Binding-site contacts:
Ligand atom C contacts residue GLU169 of chain 1.A at 3.9 Å.
Ligand atom N contacts residue GLY42 of chain 1.A at 3.8 Å.
Ligand atom C10 contacts residue GLY42 of chain 1.A at 3.2 Å.
Ligand atom C2 contacts residue PHE47 of chain 1.A at 3.5 Å (hydrophobic).
Ligand atom O1 contacts residue ARG44 of chain 1.A at 2.8 Å (salt-bridge).
Ligand atom O contacts residue GLY42 of chain 1.A at 4.0 Å.
Ligand atom O1 contacts residue CYS46 of chain 1.A at 3.0 Å (h-bond).
Ligand atom O1 contacts residue LYS41 of chain 1.A at 4.0 Å.
Ligand atom C3 contacts residue GLY42 of chain 1.A at 3.1 Å.
Ligand atom O contacts residue HIS219 of chain 1.A at 3.1 Å (h-bond).
Ligand atom C9 contacts residue GLY42 of chain 1.A at 3.7 Å.
Ligand atom C2 contacts residue TYR220 of chain 1.A at 3.7 Å (hydrophobic).
Ligand atom N1 contacts residue HIS219 of chain 1.A at 4.0 Å.
Ligand atom C1 contacts residue SER218 of chain 1.A at 3.9 Å.
Ligand atom C8 contacts residue GLY42 of chain 1.A at 3.8 Å.
Ligand atom N1 contacts residue CYS46 of chain 1.A at 3.4 Å (h-bond).
Ligand atom C4 contacts residue GLY42 of chain 1.A at 3.4 Å.
Ligand atom C7 contacts residue GLY42 of chain 1.A at 3.4 Å.
Ligand atom O1 contacts residue GLY42 of chain 1.A at 3.9 Å.
Ligand atom C1 contacts residue CYS46 of chain 1.A at 2.5 Å (hydrophobic).
Ligand atom N1 contacts residue GLU169 of chain 1.A at 3.1 Å (salt-bridge).
Ligand atom N contacts residue SER218 of chain 1.A at 3.8 Å.
Ligand atom N contacts residue ARG44 of chain 1.A at 3.6 Å (salt-bridge).
Ligand atom C2 contacts residue CYS46 of chain 1.A at 1.5 Å (hydrophobic).
Ligand atom O1 contacts residue ASP43 of chain 1.A at 3.3 Å (salt-bridge).
Ligand atom C11 contacts residue GLY42 of chain 1.A at 2.7 Å.
Ligand atom C1 contacts residue GLU169 of chain 1.A at 3.6 Å.
Ligand atom C contacts residue SER218 of chain 1.A at 4.0 Å.
Ligand atom O1 contacts residue ASN45 of chain 1.A at 3.3 Å (h-bond).
Ligand atom N contacts residue GLU169 of chain 1.A at 3.2 Å (salt-bridge).
Ligand atom O1 contacts residue GLU169 of chain 1.A at 4.1 Å.
Ligand atom N contacts residue ASP43 of chain 1.A at 4.0 Å.
Ligand atom N1 contacts residue SER218 of chain 1.A at 3.0 Å (h-bond).
Ligand atom C6 contacts residue GLY42 of chain 1.A at 2.8 Å.
Ligand atom C contacts residue HIS219 of chain 1.A at 3.8 Å.
Ligand atom C1 contacts residue ARG44 of chain 1.A at 3.8 Å.
Ligand atom C contacts residue GLY42 of chain 1.A at 3.6 Å.
Ligand atom O contacts residue SER218 of chain 1.A at 3.5 Å (h-bond).
Ligand atom C2 contacts residue SER218 of chain 1.A at 4.0 Å.
Ligand atom O contacts residue THR217 of chain 1.A at 3.9 Å.

Sequence of chain 1.A:
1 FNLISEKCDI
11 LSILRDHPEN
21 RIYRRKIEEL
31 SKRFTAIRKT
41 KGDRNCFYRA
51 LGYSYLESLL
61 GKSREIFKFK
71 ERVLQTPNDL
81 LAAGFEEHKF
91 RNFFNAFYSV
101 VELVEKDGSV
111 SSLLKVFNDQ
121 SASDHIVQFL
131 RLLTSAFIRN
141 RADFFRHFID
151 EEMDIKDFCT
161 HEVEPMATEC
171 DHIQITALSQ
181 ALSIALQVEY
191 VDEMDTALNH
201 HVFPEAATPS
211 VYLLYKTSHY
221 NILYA

A protein and the small-molecule ligand that binds it are described below.
Small molecule (SMILES): O=C(CCl)NNC(=O)[C@H]1C[C@@H]1c1ccccc1